Binding-site contacts:
Ligand atom N2 contacts residue TYR93 of chain 5.E at 3.3 Å (h-bond).
Ligand atom O4 contacts residue VAL94 of chain 5.E at 3.7 Å.
Ligand atom C5 contacts residue ASN182 of chain 5.E at 3.6 Å.
Ligand atom C4 contacts residue ASN182 of chain 5.E at 4.3 Å.
Ligand atom C1 contacts residue ASN182 of chain 5.E at 1.4 Å.
Ligand atom C2 contacts residue TYR93 of chain 5.E at 3.8 Å (hydrophobic).
Ligand atom C7 contacts residue TRP154 of chain 5.E at 4.5 Å (hydrophobic).
Ligand atom O7 contacts residue ASN182 of chain 5.E at 2.9 Å (h-bond).
Ligand atom C2 contacts residue ASN182 of chain 5.E at 2.5 Å.
Ligand atom O7 contacts residue LEU70 of chain 5.E at 3.7 Å.
Ligand atom C8 contacts residue TYR93 of chain 5.E at 4.4 Å (hydrophobic).
Ligand atom C7 contacts residue ASN182 of chain 5.E at 3.1 Å.
Ligand atom C8 contacts residue ASN182 of chain 5.E at 4.3 Å.
Ligand atom O3 contacts residue VAL94 of chain 5.E at 4.5 Å.
Ligand atom O7 contacts residue TRP154 of chain 5.E at 4.4 Å.
Ligand atom C3 contacts residue TYR93 of chain 5.E at 3.8 Å (hydrophobic).
Ligand atom O7 contacts residue VAL94 of chain 5.E at 3.5 Å.
Ligand atom C3 contacts residue VAL94 of chain 5.E at 4.4 Å (hydrophobic).
Ligand atom N2 contacts residue ASN182 of chain 5.E at 2.9 Å (h-bond).
Ligand atom C8 contacts residue ASP150 of chain 5.E at 4.3 Å.
Ligand atom C2 contacts residue VAL94 of chain 5.E at 4.3 Å (hydrophobic).
Ligand atom C3 contacts residue ASN182 of chain 5.E at 3.8 Å.
Ligand atom C7 contacts residue TYR93 of chain 5.E at 4.3 Å (hydrophobic).
Ligand atom O5 contacts residue ASN182 of chain 5.E at 2.4 Å (h-bond).
Ligand atom C8 contacts residue TRP154 of chain 5.E at 3.6 Å (hydrophobic).
Ligand atom C1 contacts residue TYR93 of chain 5.E at 3.8 Å (hydrophobic).

A small-molecule ligand and the protein it binds are described below.
Small molecule (SMILES): CC(=O)N[C@H]1[C@H](O[C@H]2[C@H](O)[C@@H](NC(C)=O)CO[C@@H]2CO)O[C@H](CO)[C@@H](O)[C@@H]1O

Sequence of chain 5.E:
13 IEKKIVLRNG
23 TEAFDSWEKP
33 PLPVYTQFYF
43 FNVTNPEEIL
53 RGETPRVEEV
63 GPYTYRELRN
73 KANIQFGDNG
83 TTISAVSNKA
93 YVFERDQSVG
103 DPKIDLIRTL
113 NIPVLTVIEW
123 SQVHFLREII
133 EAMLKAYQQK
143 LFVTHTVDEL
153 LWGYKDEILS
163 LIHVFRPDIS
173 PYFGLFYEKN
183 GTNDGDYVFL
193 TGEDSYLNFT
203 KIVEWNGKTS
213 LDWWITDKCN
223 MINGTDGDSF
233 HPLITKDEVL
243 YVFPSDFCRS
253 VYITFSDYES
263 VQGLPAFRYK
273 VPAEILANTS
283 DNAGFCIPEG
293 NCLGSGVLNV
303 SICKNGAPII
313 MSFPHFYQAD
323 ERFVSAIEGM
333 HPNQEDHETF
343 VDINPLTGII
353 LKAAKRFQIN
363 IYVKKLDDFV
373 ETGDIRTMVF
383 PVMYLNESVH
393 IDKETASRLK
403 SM